The protein below binds the small molecule below.
Small molecule (SMILES): CC(=O)N[C@@H]1[C@@H](O)[C@H](O)[C@@H](CO)O[C@H]1O

Sequence of chain 33.D:
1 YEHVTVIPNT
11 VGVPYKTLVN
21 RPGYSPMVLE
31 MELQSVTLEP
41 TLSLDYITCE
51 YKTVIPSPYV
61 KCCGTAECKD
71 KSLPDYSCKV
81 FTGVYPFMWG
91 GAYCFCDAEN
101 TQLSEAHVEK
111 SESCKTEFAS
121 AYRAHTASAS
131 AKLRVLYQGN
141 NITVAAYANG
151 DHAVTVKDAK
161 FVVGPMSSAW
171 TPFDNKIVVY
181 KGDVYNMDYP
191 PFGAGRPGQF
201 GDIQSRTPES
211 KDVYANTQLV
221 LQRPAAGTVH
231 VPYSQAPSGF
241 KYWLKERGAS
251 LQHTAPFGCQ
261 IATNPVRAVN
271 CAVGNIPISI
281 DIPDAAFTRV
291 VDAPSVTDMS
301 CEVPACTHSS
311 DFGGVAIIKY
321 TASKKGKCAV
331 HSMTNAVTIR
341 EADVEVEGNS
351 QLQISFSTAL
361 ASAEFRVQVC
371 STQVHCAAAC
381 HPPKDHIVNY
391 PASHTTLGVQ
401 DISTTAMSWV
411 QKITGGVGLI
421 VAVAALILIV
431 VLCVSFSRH

Binding-site contacts:
Ligand atom N2 contacts residue ASN259 of chain 33.E at 3.0 Å (h-bond).
Ligand atom O6 contacts residue ASN259 of chain 33.E at 4.4 Å.
Ligand atom C6 contacts residue LYS115 of chain 33.D at 4.3 Å.
Ligand atom O6 contacts residue LYS115 of chain 33.D at 3.5 Å (salt-bridge).
Ligand atom C2 contacts residue ASN259 of chain 33.E at 2.4 Å.
Ligand atom O5 contacts residue THR116 of chain 33.D at 3.8 Å.
Ligand atom O7 contacts residue GLU117 of chain 33.D at 4.3 Å.
Ligand atom O7 contacts residue LYS181 of chain 33.D at 4.3 Å.
Ligand atom C4 contacts residue ASN259 of chain 33.E at 4.1 Å.
Ligand atom C5 contacts residue ASN259 of chain 33.E at 3.6 Å.
Ligand atom O6 contacts residue THR116 of chain 33.D at 3.2 Å (h-bond).
Ligand atom C3 contacts residue ASN259 of chain 33.E at 3.7 Å.
Ligand atom C1 contacts residue ASN259 of chain 33.E at 1.4 Å.
Ligand atom C8 contacts residue ASN259 of chain 33.E at 4.4 Å.
Ligand atom O7 contacts residue ASN259 of chain 33.E at 2.7 Å (h-bond).
Ligand atom C6 contacts residue THR116 of chain 33.D at 4.5 Å.
Ligand atom O5 contacts residue ASN259 of chain 33.E at 2.3 Å (h-bond).
Ligand atom C7 contacts residue ASN259 of chain 33.E at 3.1 Å.

Sequence of chain 33.E:
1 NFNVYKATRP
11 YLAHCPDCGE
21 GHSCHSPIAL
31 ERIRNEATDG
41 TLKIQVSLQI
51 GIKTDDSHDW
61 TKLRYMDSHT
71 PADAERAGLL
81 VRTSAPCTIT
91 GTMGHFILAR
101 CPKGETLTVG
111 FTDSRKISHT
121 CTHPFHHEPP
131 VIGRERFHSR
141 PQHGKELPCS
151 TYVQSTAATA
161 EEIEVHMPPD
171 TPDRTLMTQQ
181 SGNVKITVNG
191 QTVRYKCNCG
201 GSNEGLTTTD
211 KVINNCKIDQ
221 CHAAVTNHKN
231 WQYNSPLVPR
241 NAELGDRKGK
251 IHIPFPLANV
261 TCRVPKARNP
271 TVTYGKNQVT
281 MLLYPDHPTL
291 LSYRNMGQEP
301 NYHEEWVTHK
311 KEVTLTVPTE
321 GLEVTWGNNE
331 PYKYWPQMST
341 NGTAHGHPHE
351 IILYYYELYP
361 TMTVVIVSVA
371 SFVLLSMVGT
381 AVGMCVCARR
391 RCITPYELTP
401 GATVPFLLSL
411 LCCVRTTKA